A small-molecule ligand and the protein it binds are described below.
Small molecule (SMILES): CNC(=O)CSc1nc2c(Br)c(Br)c(Br)c(Br)c2n1C

Sequence of chain 1.A:
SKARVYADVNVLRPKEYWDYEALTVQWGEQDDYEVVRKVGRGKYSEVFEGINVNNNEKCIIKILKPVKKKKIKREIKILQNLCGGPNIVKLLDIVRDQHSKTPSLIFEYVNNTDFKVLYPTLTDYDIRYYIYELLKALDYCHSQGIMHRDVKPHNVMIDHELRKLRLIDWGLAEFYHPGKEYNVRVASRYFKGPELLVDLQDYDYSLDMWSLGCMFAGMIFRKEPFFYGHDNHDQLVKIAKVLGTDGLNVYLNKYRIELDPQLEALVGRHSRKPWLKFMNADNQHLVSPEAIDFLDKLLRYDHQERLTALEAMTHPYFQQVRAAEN

Binding-site contacts:
Ligand atom C6 contacts residue ILE168 of chain 1.A at 3.7 Å (hydrophobic).
Ligand atom BR38 contacts residue VAL110 of chain 1.A at 3.0 Å.
Ligand atom C4 contacts residue MET157 of chain 1.A at 3.4 Å (hydrophobic).
Ligand atom C6 contacts residue ILE60 of chain 1.A at 3.8 Å (hydrophobic).
Ligand atom C5 contacts residue MET157 of chain 1.A at 3.9 Å (hydrophobic).
Ligand atom N26 contacts residue ARG41 of chain 1.A at 3.8 Å.
Ligand atom C15 contacts residue VAL47 of chain 1.A at 3.7 Å (hydrophobic).
Ligand atom C3 contacts residue MET157 of chain 1.A at 3.5 Å (hydrophobic).
Ligand atom BR34 contacts residue ILE168 of chain 1.A at 4.0 Å.
Ligand atom C30 contacts residue GLY42 of chain 1.A at 3.7 Å.
Ligand atom C1 contacts residue VAL47 of chain 1.A at 3.8 Å (hydrophobic).
Ligand atom N13 contacts residue VAL47 of chain 1.A at 3.3 Å.
Ligand atom N13 contacts residue ILE168 of chain 1.A at 3.9 Å.
Ligand atom S20 contacts residue VAL39 of chain 1.A at 3.9 Å.
Ligand atom BR32 contacts residue LYS62 of chain 1.A at 3.9 Å.
Ligand atom BR34 contacts residue VAL89 of chain 1.A at 3.7 Å.
Ligand atom BR38 contacts residue ILE60 of chain 1.A at 3.8 Å.
Ligand atom C2 contacts residue VAL47 of chain 1.A at 3.4 Å (hydrophobic).
Ligand atom BR36 contacts residue ILE60 of chain 1.A at 3.4 Å.
Ligand atom C40 contacts residue MET157 of chain 1.A at 3.5 Å (hydrophobic).
Ligand atom N17 contacts residue MET157 of chain 1.A at 3.5 Å (h-bond).
Ligand atom C5 contacts residue ILE60 of chain 1.A at 3.7 Å (hydrophobic).
Ligand atom C30 contacts residue ARG41 of chain 1.A at 3.9 Å.
Ligand atom BR32 contacts residue VAL47 of chain 1.A at 3.7 Å.
Ligand atom BR32 contacts residue ILE168 of chain 1.A at 3.7 Å.
Ligand atom C40 contacts residue VAL39 of chain 1.A at 3.8 Å (hydrophobic).
Ligand atom O28 contacts residue GLY40 of chain 1.A at 3.9 Å.
Ligand atom O28 contacts residue ARG41 of chain 1.A at 3.6 Å (salt-bridge).
Ligand atom C24 contacts residue ARG41 of chain 1.A at 3.9 Å.
Ligand atom C4 contacts residue ILE60 of chain 1.A at 3.8 Å (hydrophobic).
Ligand atom C3 contacts residue VAL47 of chain 1.A at 3.9 Å (hydrophobic).
Ligand atom BR38 contacts residue MET157 of chain 1.A at 3.4 Å.
Ligand atom S20 contacts residue GLY40 of chain 1.A at 3.5 Å.
Ligand atom C2 contacts residue ILE168 of chain 1.A at 3.4 Å (hydrophobic).
Ligand atom BR36 contacts residue GLU108 of chain 1.A at 3.5 Å.
Ligand atom C1 contacts residue ILE168 of chain 1.A at 3.2 Å (hydrophobic).
Ligand atom BR34 contacts residue PHE107 of chain 1.A at 3.5 Å.
Ligand atom O28 contacts residue VAL47 of chain 1.A at 3.1 Å.
Ligand atom BR36 contacts residue VAL110 of chain 1.A at 3.8 Å.
Ligand atom C30 contacts residue ASP169 of chain 1.A at 3.9 Å.